Sequence of chain 1.A:
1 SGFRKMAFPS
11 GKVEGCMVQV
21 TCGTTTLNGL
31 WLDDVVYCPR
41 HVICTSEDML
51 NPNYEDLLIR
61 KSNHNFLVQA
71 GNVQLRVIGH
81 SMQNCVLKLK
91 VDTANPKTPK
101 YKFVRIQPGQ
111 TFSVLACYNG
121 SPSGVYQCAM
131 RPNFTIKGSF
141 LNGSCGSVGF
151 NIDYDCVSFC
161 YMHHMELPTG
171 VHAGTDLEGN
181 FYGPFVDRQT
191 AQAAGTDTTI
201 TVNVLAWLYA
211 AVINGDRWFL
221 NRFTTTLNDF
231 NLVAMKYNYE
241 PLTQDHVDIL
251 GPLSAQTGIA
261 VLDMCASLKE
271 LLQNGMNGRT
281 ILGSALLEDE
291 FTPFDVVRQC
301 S

Sequence of chain 1.B:
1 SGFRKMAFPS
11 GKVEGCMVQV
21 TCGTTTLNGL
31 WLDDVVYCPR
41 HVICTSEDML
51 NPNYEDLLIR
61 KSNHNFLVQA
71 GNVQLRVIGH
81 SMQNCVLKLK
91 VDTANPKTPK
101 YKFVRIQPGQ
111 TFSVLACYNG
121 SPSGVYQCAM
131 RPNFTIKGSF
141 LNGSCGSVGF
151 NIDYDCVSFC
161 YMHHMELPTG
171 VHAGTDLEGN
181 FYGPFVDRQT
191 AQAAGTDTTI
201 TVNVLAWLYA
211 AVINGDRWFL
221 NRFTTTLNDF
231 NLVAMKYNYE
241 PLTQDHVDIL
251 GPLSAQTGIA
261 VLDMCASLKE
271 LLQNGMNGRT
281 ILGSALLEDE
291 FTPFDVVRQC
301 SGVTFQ

A small-molecule ligand and the protein it binds are described below.
Small molecule (SMILES): C[C@@H](OC(C)(C)C)[C@H](NC(=O)OC(C)(C)C)C(=O)N1CCC[C@H]1C(=O)N[C@H](CO)C[C@@H]1CCNC1=O

Binding-site contacts:
Ligand atom C19 contacts residue ARG188 of chain 1.A at 3.7 Å.
Ligand atom C6 contacts residue ASN142 of chain 1.A at 3.8 Å.
Ligand atom O4 contacts residue GLU166 of chain 1.A at 2.9 Å (salt-bridge).
Ligand atom C24 contacts residue LEU167 of chain 1.A at 3.7 Å (hydrophobic).
Ligand atom N4 contacts residue GLU166 of chain 1.A at 2.8 Å (salt-bridge).
Ligand atom C18 contacts residue GLN192 of chain 1.A at 3.6 Å.
Ligand atom C24 contacts residue PRO168 of chain 1.A at 3.9 Å (hydrophobic).
Ligand atom C3 contacts residue SER144 of chain 1.A at 3.9 Å.
Ligand atom N2 contacts residue GLU166 of chain 1.A at 3.1 Å (salt-bridge).
Ligand atom C19 contacts residue GLN192 of chain 1.A at 3.8 Å.
Ligand atom C5 contacts residue ASN142 of chain 1.A at 3.4 Å.
Ligand atom C20 contacts residue GLU166 of chain 1.A at 3.7 Å.
Ligand atom N1 contacts residue HIS164 of chain 1.A at 3.1 Å (h-bond).
Ligand atom O3 contacts residue GLY143 of chain 1.A at 3.2 Å (h-bond).
Ligand atom C11 contacts residue GLN189 of chain 1.A at 3.5 Å.
Ligand atom C7 contacts residue HIS163 of chain 1.A at 3.8 Å.
Ligand atom O4 contacts residue MET165 of chain 1.A at 3.4 Å.
Ligand atom O6 contacts residue GLU166 of chain 1.A at 3.6 Å (salt-bridge).
Ligand atom O2 contacts residue HIS172 of chain 1.A at 3.6 Å.
Ligand atom C7 contacts residue GLU166 of chain 1.A at 3.6 Å.
Ligand atom C1 contacts residue HIS164 of chain 1.A at 3.9 Å.
Ligand atom O5 contacts residue GLN189 of chain 1.A at 3.7 Å.
Ligand atom C11 contacts residue MET49 of chain 1.A at 3.6 Å (hydrophobic).
Ligand atom N2 contacts residue PHE140 of chain 1.A at 3.3 Å (h-bond).
Ligand atom O2 contacts residue HIS163 of chain 1.A at 2.7 Å (h-bond).
Ligand atom O3 contacts residue SER144 of chain 1.A at 3.3 Å (h-bond).
Ligand atom C24 contacts residue GLU166 of chain 1.A at 3.3 Å.
Ligand atom C8 contacts residue CYS145 of chain 1.A at 1.8 Å (hydrophobic).
Ligand atom C14 contacts residue GLU166 of chain 1.A at 3.6 Å.
Ligand atom O2 contacts residue GLU166 of chain 1.A at 3.6 Å.
Ligand atom O3 contacts residue CYS145 of chain 1.A at 2.7 Å (h-bond).
Ligand atom C2 contacts residue CYS145 of chain 1.A at 2.7 Å (hydrophobic).
Ligand atom C15 contacts residue GLU166 of chain 1.A at 3.8 Å.
Ligand atom C19 contacts residue GLN189 of chain 1.A at 3.7 Å.
Ligand atom C19 contacts residue THR190 of chain 1.A at 3.4 Å.
Ligand atom C9 contacts residue HIS164 of chain 1.A at 3.6 Å.
Ligand atom O2 contacts residue PHE140 of chain 1.A at 3.5 Å.
Ligand atom C3 contacts residue CYS145 of chain 1.A at 3.2 Å (hydrophobic).
Ligand atom C12 contacts residue GLN189 of chain 1.A at 3.5 Å.
Ligand atom N1 contacts residue CYS145 of chain 1.A at 3.0 Å (h-bond).